Binding-site contacts:
Ligand atom C19 contacts residue ILE17 of chain 1.Z at 3.7 Å (hydrophobic).
Ligand atom C57 contacts residue GLU14 of chain 1.Z at 4.3 Å.
Ligand atom C3 contacts residue TRP19 of chain 1.Y at 4.3 Å (hydrophobic).
Ligand atom C31 contacts residue ALA23 of chain 1.Y at 4.0 Å (hydrophobic).
Ligand atom C18 contacts residue TRP19 of chain 1.Y at 3.8 Å (hydrophobic).
Ligand atom C37 contacts residue THR26 of chain 1.Y at 3.7 Å.
Ligand atom C57 contacts residue LYS13 of chain 1.Z at 4.1 Å.
Ligand atom C6 contacts residue TRP19 of chain 1.Y at 3.7 Å (hydrophobic).
Ligand atom C37 contacts residue ALA23 of chain 1.Y at 4.3 Å (hydrophobic).
Ligand atom O16 contacts residue TRP19 of chain 1.Y at 4.1 Å.
Ligand atom C43 contacts residue THR26 of chain 1.Y at 3.4 Å.
Ligand atom O16 contacts residue ILE17 of chain 1.Z at 4.3 Å.
Ligand atom C31 contacts residue VAL21 of chain 1.Z at 3.9 Å (hydrophobic).
Ligand atom O61 contacts residue LYS13 of chain 1.Z at 4.4 Å.
Ligand atom C43 contacts residue LEU27 of chain 1.Y at 4.3 Å (hydrophobic).
Ligand atom C4 contacts residue TRP19 of chain 1.Y at 3.7 Å (hydrophobic).
Ligand atom C19 contacts residue LEU22 of chain 1.Y at 4.4 Å (hydrophobic).
Ligand atom C25 contacts residue TRP19 of chain 1.Y at 4.2 Å (hydrophobic).
Ligand atom C37 contacts residue VAL21 of chain 1.Z at 4.1 Å (hydrophobic).
Ligand atom C19 contacts residue TRP19 of chain 1.Y at 3.5 Å (hydrophobic).
Ligand atom C40 contacts residue THR26 of chain 1.Y at 3.4 Å.
Ligand atom O61 contacts residue GLU14 of chain 1.Z at 3.9 Å.
Ligand atom C34 contacts residue ALA23 of chain 1.Y at 3.8 Å (hydrophobic).
Ligand atom O49 contacts residue TRP19 of chain 1.Y at 4.0 Å.
Ligand atom O5 contacts residue ILE17 of chain 1.Z at 4.0 Å.
Ligand atom O5 contacts residue TRP19 of chain 1.Y at 3.8 Å.
Ligand atom C25 contacts residue LEU22 of chain 1.Y at 3.9 Å (hydrophobic).
Ligand atom C28 contacts residue TRP19 of chain 1.Y at 4.5 Å (hydrophobic).
Ligand atom C1 contacts residue TRP19 of chain 1.Y at 4.3 Å (hydrophobic).
Ligand atom C57 contacts residue TRP19 of chain 1.Y at 4.2 Å (hydrophobic).
Ligand atom C40 contacts residue ALA23 of chain 1.Y at 4.3 Å (hydrophobic).
Ligand atom C2 contacts residue TRP19 of chain 1.Y at 3.9 Å (hydrophobic).
Ligand atom C28 contacts residue ALA23 of chain 1.Y at 4.5 Å (hydrophobic).

Sequence of chain 1.Y:
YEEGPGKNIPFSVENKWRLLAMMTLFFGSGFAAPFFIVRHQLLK

A protein and the small-molecule ligand that binds it are described below.
Small molecule (SMILES): CCCCCCCCCCO[C@@H]1O[C@H](CO)[C@@H](O[C@H]2O[C@H](CO)[C@@H](O)[C@H](O)[C@H]2O)[C@H](O)[C@H]1O

Sequence of chain 1.Z:
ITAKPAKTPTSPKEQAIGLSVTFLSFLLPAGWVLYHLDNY